Binding-site contacts:
Ligand atom O3B contacts residue ILE328 of chain 1.C at 2.9 Å (h-bond).
Ligand atom C5 contacts residue PRO122 of chain 1.C at 3.4 Å (hydrophobic).
Ligand atom O2B contacts residue ARG121 of chain 1.C at 3.0 Å (salt-bridge).
Ligand atom O2' contacts residue ALA120 of chain 1.C at 2.6 Å (h-bond).
Ligand atom O7' contacts residue TRP96 of chain 1.C at 3.4 Å.
Ligand atom N3 contacts residue LEU125 of chain 1.C at 3.6 Å.
Ligand atom O3' contacts residue ASN24 of chain 1.C at 3.2 Å (h-bond).
Ligand atom N2' contacts residue ASN24 of chain 1.C at 3.6 Å (h-bond).
Ligand atom O2A contacts residue VAL164 of chain 1.C at 2.8 Å (h-bond).
Ligand atom O4 contacts residue LEU125 of chain 1.C at 2.8 Å (h-bond).
Ligand atom C4 contacts residue PRO122 of chain 1.C at 3.0 Å (hydrophobic).
Ligand atom C3' contacts residue PO41 of chain 1.N at 3.4 Å.
Ligand atom O1A contacts residue GLY165 of chain 1.C at 3.4 Å (h-bond).
Ligand atom N3 contacts residue PRO122 of chain 1.C at 3.2 Å (h-bond).
Ligand atom C5 contacts residue SER163 of chain 1.C at 3.3 Å.
Ligand atom O4 contacts residue PRO122 of chain 1.C at 3.4 Å (h-bond).
Ligand atom O1' contacts residue ARG121 of chain 1.C at 3.5 Å (salt-bridge).
Ligand atom PB contacts residue GOL1 of chain 1.P at 3.5 Å.
Ligand atom O1B contacts residue GOL1 of chain 1.P at 2.8 Å (h-bond).
Ligand atom O4' contacts residue PHE329 of chain 1.C at 3.3 Å.
Ligand atom O2A contacts residue SER163 of chain 1.C at 3.5 Å.
Ligand atom O4 contacts residue HIS126 of chain 1.C at 3.5 Å.
Ligand atom N3 contacts residue ASP124 of chain 1.C at 2.8 Å (salt-bridge).
Ligand atom N2' contacts residue PO41 of chain 1.N at 2.8 Å (h-bond).
Ligand atom C8' contacts residue ASN24 of chain 1.C at 3.2 Å.
Ligand atom O7' contacts residue ASN24 of chain 1.C at 3.1 Å.
Ligand atom C6 contacts residue SER163 of chain 1.C at 3.5 Å.
Ligand atom O1B contacts residue GLY165 of chain 1.C at 3.0 Å (h-bond).
Ligand atom O4 contacts residue VAL123 of chain 1.C at 3.2 Å.
Ligand atom O2 contacts residue PRO122 of chain 1.C at 3.4 Å.
Ligand atom O3' contacts residue PO41 of chain 1.N at 3.3 Å (h-bond).
Ligand atom O4' contacts residue ASP306 of chain 1.C at 2.6 Å (salt-bridge).
Ligand atom O3' contacts residue ASP306 of chain 1.C at 3.0 Å (salt-bridge).
Ligand atom O4 contacts residue ASP124 of chain 1.C at 3.5 Å (salt-bridge).
Ligand atom O2B contacts residue GOL1 of chain 1.P at 2.8 Å (h-bond).
Ligand atom C7' contacts residue ASN24 of chain 1.C at 3.0 Å.
Ligand atom C2' contacts residue ASN24 of chain 1.C at 3.6 Å.
Ligand atom C4' contacts residue ASP306 of chain 1.C at 3.5 Å.
Ligand atom C4 contacts residue LEU125 of chain 1.C at 3.5 Å (hydrophobic).
Ligand atom O1A contacts residue SER163 of chain 1.C at 2.4 Å (h-bond).

This protein binds this small molecule.
Small molecule (SMILES): CC(=O)N[C@H]1[C@@H](O[P](=O)(O)O[P](=O)(O)OC[C@H]2O[C@@H](n3ccc(=O)[nH]c3=O)[C@H](O)[C@@H]2O)O[C@H](CO)[C@@H](O)[C@@H]1O

Sequence of chain 1.C:
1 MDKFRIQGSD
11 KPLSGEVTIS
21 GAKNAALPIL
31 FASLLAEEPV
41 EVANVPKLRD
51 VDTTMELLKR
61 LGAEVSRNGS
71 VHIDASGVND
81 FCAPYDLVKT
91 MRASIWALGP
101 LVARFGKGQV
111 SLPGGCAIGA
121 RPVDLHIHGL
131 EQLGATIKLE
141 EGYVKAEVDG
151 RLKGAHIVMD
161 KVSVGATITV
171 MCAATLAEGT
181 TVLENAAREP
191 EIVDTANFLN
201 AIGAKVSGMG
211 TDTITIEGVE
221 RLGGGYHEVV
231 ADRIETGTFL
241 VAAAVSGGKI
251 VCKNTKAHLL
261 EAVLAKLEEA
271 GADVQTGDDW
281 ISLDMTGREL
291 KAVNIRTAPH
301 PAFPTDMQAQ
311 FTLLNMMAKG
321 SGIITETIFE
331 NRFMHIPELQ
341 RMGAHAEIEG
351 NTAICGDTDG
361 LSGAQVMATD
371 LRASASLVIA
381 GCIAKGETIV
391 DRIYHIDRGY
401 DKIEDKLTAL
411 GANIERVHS